Sequence of chain 21.E:
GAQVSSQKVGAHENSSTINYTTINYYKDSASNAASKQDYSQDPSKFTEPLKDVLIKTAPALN

Binding-site contacts:
Ligand atom OG contacts residue GLN3 of chain 21.E at 3.3 Å (h-bond).
Ligand atom CA contacts residue VAL4 of chain 21.E at 4.0 Å (hydrophobic).
Ligand atom CB contacts residue ALA2 of chain 21.E at 4.3 Å (hydrophobic).
Ligand atom CB contacts residue VAL4 of chain 21.E at 4.5 Å (hydrophobic).
Ligand atom N contacts residue ALA2 of chain 21.E at 3.0 Å (h-bond).
Ligand atom CG2 contacts residue SER5 of chain 21.E at 3.7 Å.
Ligand atom CG2 contacts residue ALA2 of chain 21.E at 4.0 Å (hydrophobic).
Ligand atom C contacts residue VAL4 of chain 21.E at 3.6 Å (hydrophobic).
Ligand atom O contacts residue VAL4 of chain 21.E at 2.9 Å (h-bond).
Ligand atom CG2 contacts residue GLN3 of chain 21.E at 3.4 Å.
Ligand atom C contacts residue GLN3 of chain 21.E at 3.9 Å.
Ligand atom O contacts residue SER5 of chain 21.E at 3.8 Å.
Ligand atom CG1 contacts residue GLN3 of chain 21.E at 4.1 Å.
Ligand atom CA contacts residue VAL4 of chain 21.E at 3.5 Å (hydrophobic).
Ligand atom CB contacts residue GLN3 of chain 21.E at 3.4 Å.
Ligand atom OE2 contacts residue VAL4 of chain 21.E at 3.6 Å.
Ligand atom C contacts residue ALA2 of chain 21.E at 4.3 Å (hydrophobic).
Ligand atom CD contacts residue VAL4 of chain 21.E at 3.8 Å (hydrophobic).
Ligand atom CA contacts residue ALA2 of chain 21.E at 3.5 Å (hydrophobic).
Ligand atom CB contacts residue ALA2 of chain 21.E at 3.4 Å (hydrophobic).
Ligand atom O contacts residue GLN3 of chain 21.E at 3.1 Å (h-bond).
Ligand atom CB contacts residue VAL4 of chain 21.E at 4.3 Å (hydrophobic).
Ligand atom OE1 contacts residue VAL4 of chain 21.E at 3.5 Å.
Ligand atom C contacts residue ALA2 of chain 21.E at 3.7 Å (hydrophobic).
Ligand atom CA contacts residue ALA2 of chain 21.E at 4.0 Å (hydrophobic).
Ligand atom C contacts residue VAL4 of chain 21.E at 4.2 Å (hydrophobic).
Ligand atom CG2 contacts residue VAL4 of chain 21.E at 3.8 Å (hydrophobic).
Ligand atom C contacts residue VAL4 of chain 21.E at 4.0 Å (hydrophobic).
Ligand atom OE1 contacts residue ASN25 of chain 21.E at 4.4 Å.
Ligand atom CB contacts residue GLN3 of chain 21.E at 4.4 Å.
Ligand atom CA contacts residue GLN3 of chain 21.E at 4.2 Å.
Ligand atom O contacts residue VAL4 of chain 21.E at 3.8 Å.
Ligand atom N contacts residue VAL4 of chain 21.E at 3.0 Å (h-bond).
Ligand atom O contacts residue SER6 of chain 21.E at 4.1 Å.
Ligand atom O contacts residue ALA2 of chain 21.E at 3.9 Å.

This small molecule binds to this protein.
Small molecule (SMILES): CC[C@H](C)[C@H](N)C(=O)N[C@@H](CO)C(=O)N[C@@H](CCC(=O)O)C(=O)N[C@H](C=O)C(C)C